This small molecule binds to this protein.
Small molecule (SMILES): CC(=O)N[C@@H]1[C@@H](O)[C@H](O)[C@@H](CO)O[C@H]1O

Binding-site contacts:
Ligand atom O6 contacts residue THR212 of chain 1.B at 3.5 Å.
Ligand atom C3 contacts residue ASN213 of chain 1.B at 3.8 Å.
Ligand atom C2 contacts residue ASN213 of chain 1.B at 2.4 Å.
Ligand atom O5 contacts residue ASN213 of chain 1.B at 2.3 Å (h-bond).
Ligand atom C8 contacts residue ASN213 of chain 1.B at 4.4 Å.
Ligand atom N2 contacts residue ASN173 of chain 1.B at 4.4 Å.
Ligand atom C7 contacts residue ASN213 of chain 1.B at 3.8 Å.
Ligand atom O3 contacts residue ASN173 of chain 1.B at 4.4 Å.
Ligand atom C5 contacts residue ASN213 of chain 1.B at 3.7 Å.
Ligand atom C1 contacts residue ASN213 of chain 1.B at 1.4 Å.
Ligand atom O5 contacts residue THR212 of chain 1.B at 4.3 Å.
Ligand atom N2 contacts residue ASN213 of chain 1.B at 2.9 Å (h-bond).
Ligand atom C4 contacts residue ASN213 of chain 1.B at 4.2 Å.

Sequence of chain 1.B:
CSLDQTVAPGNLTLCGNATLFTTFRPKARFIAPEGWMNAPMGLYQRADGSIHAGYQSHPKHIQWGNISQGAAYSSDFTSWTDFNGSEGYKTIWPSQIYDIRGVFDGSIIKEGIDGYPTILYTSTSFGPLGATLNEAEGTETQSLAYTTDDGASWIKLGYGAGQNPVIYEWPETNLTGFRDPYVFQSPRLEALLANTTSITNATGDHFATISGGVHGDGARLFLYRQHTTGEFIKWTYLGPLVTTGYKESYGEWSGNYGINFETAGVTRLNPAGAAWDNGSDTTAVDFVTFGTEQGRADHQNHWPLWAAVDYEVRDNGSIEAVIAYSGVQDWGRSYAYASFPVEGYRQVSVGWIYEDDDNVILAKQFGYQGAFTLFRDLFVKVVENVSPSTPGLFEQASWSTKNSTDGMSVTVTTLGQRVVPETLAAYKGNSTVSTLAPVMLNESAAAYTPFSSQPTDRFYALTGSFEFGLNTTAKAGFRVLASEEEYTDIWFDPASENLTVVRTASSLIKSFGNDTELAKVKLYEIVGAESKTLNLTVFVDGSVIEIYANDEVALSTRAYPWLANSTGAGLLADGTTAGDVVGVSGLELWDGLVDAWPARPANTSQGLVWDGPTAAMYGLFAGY